Sequence of chain 52.T:
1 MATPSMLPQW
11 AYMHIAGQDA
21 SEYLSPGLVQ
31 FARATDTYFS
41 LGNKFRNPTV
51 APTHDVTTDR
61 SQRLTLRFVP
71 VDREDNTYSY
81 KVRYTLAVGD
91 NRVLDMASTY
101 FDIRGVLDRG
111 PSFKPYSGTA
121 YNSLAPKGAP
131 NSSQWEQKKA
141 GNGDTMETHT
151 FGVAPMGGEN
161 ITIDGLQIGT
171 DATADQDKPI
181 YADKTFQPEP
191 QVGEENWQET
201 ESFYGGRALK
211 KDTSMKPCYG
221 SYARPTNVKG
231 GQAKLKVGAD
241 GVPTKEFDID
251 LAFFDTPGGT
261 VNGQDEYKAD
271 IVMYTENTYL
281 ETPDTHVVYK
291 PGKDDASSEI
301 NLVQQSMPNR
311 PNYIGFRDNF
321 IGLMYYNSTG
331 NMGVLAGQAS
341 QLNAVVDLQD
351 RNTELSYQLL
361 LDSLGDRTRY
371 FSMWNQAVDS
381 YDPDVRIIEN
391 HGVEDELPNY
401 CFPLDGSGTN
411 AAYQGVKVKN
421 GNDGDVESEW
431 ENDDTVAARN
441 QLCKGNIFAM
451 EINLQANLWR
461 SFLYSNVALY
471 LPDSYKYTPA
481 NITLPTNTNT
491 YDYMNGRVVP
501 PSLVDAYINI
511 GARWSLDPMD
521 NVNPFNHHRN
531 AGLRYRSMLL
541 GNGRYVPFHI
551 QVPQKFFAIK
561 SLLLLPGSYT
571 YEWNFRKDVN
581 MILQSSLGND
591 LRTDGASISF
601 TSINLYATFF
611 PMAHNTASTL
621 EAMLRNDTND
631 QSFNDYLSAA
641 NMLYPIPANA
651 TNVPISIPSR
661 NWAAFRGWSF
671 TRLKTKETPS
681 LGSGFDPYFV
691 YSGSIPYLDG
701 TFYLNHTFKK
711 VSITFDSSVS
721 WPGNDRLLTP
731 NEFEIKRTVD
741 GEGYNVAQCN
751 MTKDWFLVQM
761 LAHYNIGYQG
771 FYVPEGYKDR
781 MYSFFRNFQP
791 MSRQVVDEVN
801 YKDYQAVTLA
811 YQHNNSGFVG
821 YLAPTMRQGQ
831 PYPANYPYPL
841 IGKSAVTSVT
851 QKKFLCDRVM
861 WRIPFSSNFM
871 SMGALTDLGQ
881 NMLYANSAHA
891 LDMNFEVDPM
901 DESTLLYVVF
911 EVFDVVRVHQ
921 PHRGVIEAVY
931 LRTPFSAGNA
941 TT

Binding-site contacts:
Ligand atom N contacts residue ASN47 of chain 52.U at 3.8 Å.
Ligand atom CD1 contacts residue ALA20 of chain 52.U at 3.7 Å (hydrophobic).
Ligand atom CD1 contacts residue SER21 of chain 52.U at 3.6 Å.
Ligand atom CD1 contacts residue ARG33 of chain 52.U at 3.8 Å.
Ligand atom N contacts residue PHE45 of chain 52.U at 3.4 Å (h-bond).
Ligand atom C contacts residue GLY42 of chain 52.U at 3.5 Å.
Ligand atom O contacts residue ARG46 of chain 52.U at 3.5 Å (salt-bridge).
Ligand atom N contacts residue SER871 of chain 52.T at 3.5 Å (h-bond).
Ligand atom O contacts residue TYR636 of chain 52.T at 3.1 Å (h-bond).
Ligand atom O contacts residue TYR636 of chain 52.T at 3.5 Å (h-bond).
Ligand atom CA contacts residue PHE45 of chain 52.U at 3.6 Å (hydrophobic).
Ligand atom O contacts residue ARG666 of chain 52.T at 3.1 Å (salt-bridge).
Ligand atom C contacts residue GLU911 of chain 52.T at 3.3 Å.
Ligand atom CZ contacts residue PHE633 of chain 52.T at 3.7 Å (hydrophobic).
Ligand atom CB contacts residue GLY42 of chain 52.U at 3.7 Å.
Ligand atom OD2 contacts residue SER871 of chain 52.T at 3.2 Å (h-bond).
Ligand atom ND2 contacts residue ARG666 of chain 52.T at 3.4 Å (salt-bridge).
Ligand atom OD2 contacts residue PRO864 of chain 52.T at 3.7 Å.
Ligand atom O contacts residue ASN47 of chain 52.U at 3.3 Å (h-bond).
Ligand atom CD1 contacts residue LEU637 of chain 52.T at 3.7 Å (hydrophobic).
Ligand atom N contacts residue ARG46 of chain 52.U at 3.5 Å (salt-bridge).
Ligand atom CG2 contacts residue TYR636 of chain 52.T at 3.4 Å (hydrophobic).
Ligand atom O contacts residue GLU911 of chain 52.T at 3.1 Å (salt-bridge).
Ligand atom OD1 contacts residue ALA762 of chain 52.T at 3.5 Å.
Ligand atom CA contacts residue GLU911 of chain 52.T at 3.8 Å.
Ligand atom N contacts residue TYR636 of chain 52.T at 3.8 Å.
Ligand atom OD1 contacts residue ALA874 of chain 52.T at 3.7 Å.
Ligand atom CA contacts residue ASN47 of chain 52.U at 3.8 Å.
Ligand atom CE1 contacts residue ASN634 of chain 52.T at 3.4 Å.
Ligand atom OD1 contacts residue ARG862 of chain 52.T at 3.1 Å.
Ligand atom O contacts residue GLY42 of chain 52.U at 2.9 Å (h-bond).
Ligand atom CZ contacts residue ASN634 of chain 52.T at 3.8 Å.
Ligand atom CG1 contacts residue GLU911 of chain 52.T at 3.7 Å.
Ligand atom N contacts residue GLY42 of chain 52.U at 3.2 Å (h-bond).
Ligand atom CD1 contacts residue ASN634 of chain 52.T at 3.6 Å.
Ligand atom CB contacts residue GLY42 of chain 52.U at 3.5 Å.
Ligand atom CA contacts residue TYR636 of chain 52.T at 3.7 Å (hydrophobic).
Ligand atom CB contacts residue PHE45 of chain 52.U at 3.3 Å (hydrophobic).
Ligand atom CA contacts residue GLY42 of chain 52.U at 3.6 Å.
Ligand atom CG2 contacts residue LEU637 of chain 52.T at 3.8 Å (hydrophobic).

A protein and the small-molecule ligand that binds it are described below.
Small molecule (SMILES): CC[C@H](C)[C@H](NC(=O)[C@@H](N)CC(=O)O)C(=O)N[C@@H](CC(N)=O)C(=O)N[C@@H](Cc1ccccc1)C(=O)N[C@@H](CO)C(=O)N[C@@H](CO)C(=O)N[C@H](C=O)CC(C)C

Sequence of chain 52.U:
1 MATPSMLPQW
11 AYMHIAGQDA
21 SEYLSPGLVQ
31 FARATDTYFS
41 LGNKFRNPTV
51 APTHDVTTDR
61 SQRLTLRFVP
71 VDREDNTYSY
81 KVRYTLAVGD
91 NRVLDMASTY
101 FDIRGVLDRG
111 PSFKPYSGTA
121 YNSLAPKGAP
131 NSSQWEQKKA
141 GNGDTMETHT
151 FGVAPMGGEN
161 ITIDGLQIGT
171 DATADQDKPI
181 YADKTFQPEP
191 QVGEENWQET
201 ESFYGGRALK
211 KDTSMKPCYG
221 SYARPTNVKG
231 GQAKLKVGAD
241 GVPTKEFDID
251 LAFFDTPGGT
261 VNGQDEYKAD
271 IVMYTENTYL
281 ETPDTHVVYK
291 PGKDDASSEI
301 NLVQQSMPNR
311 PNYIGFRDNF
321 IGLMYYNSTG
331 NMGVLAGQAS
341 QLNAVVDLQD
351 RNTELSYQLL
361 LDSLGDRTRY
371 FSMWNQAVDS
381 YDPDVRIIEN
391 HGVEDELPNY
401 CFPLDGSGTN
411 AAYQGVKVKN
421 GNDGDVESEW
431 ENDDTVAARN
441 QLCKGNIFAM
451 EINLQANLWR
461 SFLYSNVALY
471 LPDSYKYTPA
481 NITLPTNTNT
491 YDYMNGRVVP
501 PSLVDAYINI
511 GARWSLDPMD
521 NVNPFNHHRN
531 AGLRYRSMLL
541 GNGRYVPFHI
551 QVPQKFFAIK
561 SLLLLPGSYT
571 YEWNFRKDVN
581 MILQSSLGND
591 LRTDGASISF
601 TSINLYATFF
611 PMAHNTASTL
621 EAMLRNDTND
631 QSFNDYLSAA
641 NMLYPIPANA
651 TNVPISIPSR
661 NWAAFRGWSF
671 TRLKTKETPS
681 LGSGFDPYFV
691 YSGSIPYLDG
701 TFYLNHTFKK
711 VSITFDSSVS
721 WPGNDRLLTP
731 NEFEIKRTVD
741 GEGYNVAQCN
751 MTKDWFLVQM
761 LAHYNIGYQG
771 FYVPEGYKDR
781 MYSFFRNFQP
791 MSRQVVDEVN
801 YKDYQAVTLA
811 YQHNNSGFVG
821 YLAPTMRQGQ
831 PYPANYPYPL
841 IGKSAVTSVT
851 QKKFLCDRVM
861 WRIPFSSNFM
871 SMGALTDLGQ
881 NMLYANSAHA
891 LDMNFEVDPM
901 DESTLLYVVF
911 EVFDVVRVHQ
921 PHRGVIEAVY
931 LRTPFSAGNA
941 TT